Sequence of chain 1.WA:
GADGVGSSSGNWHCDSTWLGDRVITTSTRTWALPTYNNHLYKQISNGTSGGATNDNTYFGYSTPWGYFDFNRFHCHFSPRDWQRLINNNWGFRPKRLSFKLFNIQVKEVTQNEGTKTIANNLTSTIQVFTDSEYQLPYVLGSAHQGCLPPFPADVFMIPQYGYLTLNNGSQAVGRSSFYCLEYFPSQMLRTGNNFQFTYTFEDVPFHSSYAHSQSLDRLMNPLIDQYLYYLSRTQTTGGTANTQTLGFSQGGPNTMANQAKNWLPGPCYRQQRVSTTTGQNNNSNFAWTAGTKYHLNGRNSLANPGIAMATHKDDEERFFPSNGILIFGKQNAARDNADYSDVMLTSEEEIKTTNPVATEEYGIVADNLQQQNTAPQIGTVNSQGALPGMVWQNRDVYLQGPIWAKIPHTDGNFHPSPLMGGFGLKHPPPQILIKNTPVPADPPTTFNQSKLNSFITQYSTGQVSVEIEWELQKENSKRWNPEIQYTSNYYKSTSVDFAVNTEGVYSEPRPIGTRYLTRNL

A protein and the small-molecule ligand that binds it are described below.
Small molecule (SMILES): Nc1ccn([C@H]2C[C@H](O)[C@@H](COP(=O)(O)O)O2)c(=O)n1

Binding-site contacts:
Ligand atom O3' contacts residue DA1 of chain 1.BF at 1.6 Å.
Ligand atom O3' contacts residue PRO205 of chain 1.WA at 4.2 Å.
Ligand atom C2' contacts residue DA1 of chain 1.BF at 3.1 Å.
Ligand atom C3' contacts residue DA1 of chain 1.BF at 2.6 Å.
Ligand atom C5' contacts residue DA1 of chain 1.BF at 4.4 Å.
Ligand atom O5' contacts residue DA1 of chain 1.BF at 4.3 Å.
Ligand atom C5' contacts residue PRO205 of chain 1.WA at 4.5 Å (hydrophobic).
Ligand atom C4' contacts residue DA1 of chain 1.BF at 3.9 Å.